Binding-site contacts:
Ligand atom OP1 contacts residue THR349 of chain 1.B at 2.5 Å (h-bond).
Ligand atom N3 contacts residue ILE86 of chain 1.B at 3.4 Å.
Ligand atom C5' contacts residue PRO241 of chain 1.B at 3.2 Å (hydrophobic).
Ligand atom C6 contacts residue ASP85 of chain 1.B at 3.4 Å.
Ligand atom OP1 contacts residue ASN540 of chain 1.B at 3.4 Å (h-bond).
Ligand atom N7 contacts residue ARG268 of chain 1.B at 3.4 Å (salt-bridge).
Ligand atom P contacts residue GLY587 of chain 1.B at 3.3 Å.
Ligand atom OP2 contacts residue ASN540 of chain 1.B at 2.6 Å (h-bond).
Ligand atom O2' contacts residue GLN505 of chain 1.B at 3.4 Å.
Ligand atom OP2 contacts residue ASN243 of chain 1.B at 2.8 Å (h-bond).
Ligand atom N7 contacts residue HIS409 of chain 1.B at 2.8 Å.
Ligand atom N1 contacts residue ASP85 of chain 1.B at 3.3 Å (salt-bridge).
Ligand atom O2' contacts residue THR142 of chain 1.B at 2.7 Å (h-bond).
Ligand atom OP2 contacts residue TYR539 of chain 1.B at 2.4 Å (h-bond).
Ligand atom N6 contacts residue ASP85 of chain 1.B at 2.6 Å (salt-bridge).
Ligand atom C1' contacts residue THR142 of chain 1.B at 3.5 Å.
Ligand atom C8 contacts residue HIS409 of chain 1.B at 3.3 Å.
Ligand atom N3 contacts residue THR142 of chain 1.B at 2.9 Å (h-bond).
Ligand atom N3 contacts residue ASN139 of chain 1.B at 3.3 Å (h-bond).
Ligand atom O4' contacts residue VAL141 of chain 1.B at 3.2 Å.
Ligand atom O2' contacts residue ASN139 of chain 1.B at 3.1 Å (h-bond).
Ligand atom C8 contacts residue GLN505 of chain 1.B at 3.2 Å.
Ligand atom C8 contacts residue ARG268 of chain 1.B at 3.5 Å.
Ligand atom C2 contacts residue ILE86 of chain 1.B at 3.4 Å (hydrophobic).
Ligand atom O2' contacts residue ASP563 of chain 1.B at 2.6 Å (salt-bridge).
Ligand atom OP2 contacts residue ARG268 of chain 1.B at 3.2 Å (salt-bridge).
Ligand atom OP1 contacts residue PHE588 of chain 1.B at 2.7 Å.
Ligand atom OP1 contacts residue ASN243 of chain 1.B at 2.8 Å (h-bond).
Ligand atom C2' contacts residue THR142 of chain 1.B at 3.3 Å.
Ligand atom OP1 contacts residue GLY587 of chain 1.B at 3.0 Å (h-bond).
Ligand atom OP1 contacts residue SER506 of chain 1.B at 2.6 Å (h-bond).
Ligand atom OP2 contacts residue GLY587 of chain 1.B at 2.7 Å (h-bond).
Ligand atom O2' contacts residue VAL141 of chain 1.B at 3.3 Å.
Ligand atom O2' contacts residue SER506 of chain 1.B at 3.0 Å (h-bond).
Ligand atom OP1 contacts residue SER561 of chain 1.B at 2.6 Å (h-bond).
Ligand atom C5' contacts residue ASN540 of chain 1.B at 3.2 Å.
Ligand atom O3' contacts residue THR351 of chain 1.B at 3.0 Å (h-bond).
Ligand atom C1' contacts residue VAL141 of chain 1.B at 3.4 Å (hydrophobic).
Ligand atom O2' contacts residue THR351 of chain 1.B at 3.0 Å (h-bond).
Ligand atom N3 contacts residue THR405 of chain 1.B at 3.1 Å.

Sequence of chain 1.B:
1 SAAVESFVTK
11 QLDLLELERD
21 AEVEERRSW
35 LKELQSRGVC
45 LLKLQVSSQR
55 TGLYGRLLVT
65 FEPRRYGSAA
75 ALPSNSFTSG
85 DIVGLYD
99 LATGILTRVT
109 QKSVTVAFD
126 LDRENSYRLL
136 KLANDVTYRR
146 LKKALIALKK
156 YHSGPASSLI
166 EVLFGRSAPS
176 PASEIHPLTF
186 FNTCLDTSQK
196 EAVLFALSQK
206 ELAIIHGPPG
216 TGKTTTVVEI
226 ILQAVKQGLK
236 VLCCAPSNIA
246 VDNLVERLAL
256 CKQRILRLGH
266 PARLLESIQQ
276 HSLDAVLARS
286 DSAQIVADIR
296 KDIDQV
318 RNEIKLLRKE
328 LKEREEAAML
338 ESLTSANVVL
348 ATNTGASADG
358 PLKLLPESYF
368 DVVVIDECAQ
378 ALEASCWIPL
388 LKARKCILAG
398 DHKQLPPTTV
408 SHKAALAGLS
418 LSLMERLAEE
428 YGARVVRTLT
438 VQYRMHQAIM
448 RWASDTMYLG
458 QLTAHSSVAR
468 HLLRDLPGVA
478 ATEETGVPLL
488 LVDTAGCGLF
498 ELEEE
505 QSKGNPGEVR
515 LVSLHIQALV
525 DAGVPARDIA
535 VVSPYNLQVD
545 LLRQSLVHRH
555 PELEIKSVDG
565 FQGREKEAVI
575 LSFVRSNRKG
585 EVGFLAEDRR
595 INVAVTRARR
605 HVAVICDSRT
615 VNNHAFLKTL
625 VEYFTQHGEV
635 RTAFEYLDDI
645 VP

A protein and the small-molecule ligand that binds it are described below.
Small molecule (SMILES): Nc1ncnc2c1ncn2[C@@H]1O[C@H](CO[P](=O)(O)O[C@H]2[C@@H](O)[C@H](n3cnc4c(N)ncnc43)O[C@@H]2CO[P](=O)(O)O[C@H]2[C@@H](O)[C@H](n3cnc4c(N)ncnc43)O[C@@H]2CO[P](=O)(O)O[C@H]2[C@@H](O)[C@H](n3cnc4c(N)ncnc43)O[C@@H]2CO[P](=O)(O)O[C@H]2[C@@H](O)[C@H](n3cnc4c(N)ncnc43)O[C@@H]2CO[P](=O)(O)O[C@H]2[C@@H](O)[C@H](n3cnc4c(N)ncnc43)O[C@@H]2CO[P](=O)(O)O[C@H]2[C@@H](O)[C@H](n3cnc4c(N)ncnc43)O[C@@H]2CO[P](=O)(O)O[C@H]2[C@@H](O)[C@H](n3cnc4c(N)ncnc43)O[C@@H]2COP(=O)=O)[C@@H](O)[C@H]1O